This small molecule binds to this protein.
Small molecule (SMILES): CC(=O)N[C@@H]1[C@@H](O)[C@H](O)[C@@H](CO)O[C@H]1O

Binding-site contacts:
Ligand atom C8 contacts residue MET305 of chain 1.A at 3.5 Å (hydrophobic).
Ligand atom C8 contacts residue TRP310 of chain 1.A at 4.0 Å (hydrophobic).
Ligand atom C8 contacts residue ASN304 of chain 1.A at 4.3 Å.
Ligand atom N2 contacts residue ASN304 of chain 1.A at 2.9 Å (h-bond).
Ligand atom C1 contacts residue ASN304 of chain 1.A at 1.4 Å.
Ligand atom N2 contacts residue MET305 of chain 1.A at 4.4 Å.
Ligand atom C5 contacts residue ASN304 of chain 1.A at 3.7 Å.
Ligand atom O5 contacts residue ASN304 of chain 1.A at 2.4 Å (h-bond).
Ligand atom C4 contacts residue ASN304 of chain 1.A at 4.2 Å.
Ligand atom C7 contacts residue MET305 of chain 1.A at 4.0 Å (hydrophobic).
Ligand atom O7 contacts residue GLU294 of chain 1.A at 4.3 Å.
Ligand atom C2 contacts residue ASN304 of chain 1.A at 2.5 Å.
Ligand atom C3 contacts residue ASN304 of chain 1.A at 3.8 Å.
Ligand atom O7 contacts residue ASN304 of chain 1.A at 2.8 Å (h-bond).
Ligand atom C7 contacts residue ASN304 of chain 1.A at 3.0 Å.

Sequence of chain 1.A:
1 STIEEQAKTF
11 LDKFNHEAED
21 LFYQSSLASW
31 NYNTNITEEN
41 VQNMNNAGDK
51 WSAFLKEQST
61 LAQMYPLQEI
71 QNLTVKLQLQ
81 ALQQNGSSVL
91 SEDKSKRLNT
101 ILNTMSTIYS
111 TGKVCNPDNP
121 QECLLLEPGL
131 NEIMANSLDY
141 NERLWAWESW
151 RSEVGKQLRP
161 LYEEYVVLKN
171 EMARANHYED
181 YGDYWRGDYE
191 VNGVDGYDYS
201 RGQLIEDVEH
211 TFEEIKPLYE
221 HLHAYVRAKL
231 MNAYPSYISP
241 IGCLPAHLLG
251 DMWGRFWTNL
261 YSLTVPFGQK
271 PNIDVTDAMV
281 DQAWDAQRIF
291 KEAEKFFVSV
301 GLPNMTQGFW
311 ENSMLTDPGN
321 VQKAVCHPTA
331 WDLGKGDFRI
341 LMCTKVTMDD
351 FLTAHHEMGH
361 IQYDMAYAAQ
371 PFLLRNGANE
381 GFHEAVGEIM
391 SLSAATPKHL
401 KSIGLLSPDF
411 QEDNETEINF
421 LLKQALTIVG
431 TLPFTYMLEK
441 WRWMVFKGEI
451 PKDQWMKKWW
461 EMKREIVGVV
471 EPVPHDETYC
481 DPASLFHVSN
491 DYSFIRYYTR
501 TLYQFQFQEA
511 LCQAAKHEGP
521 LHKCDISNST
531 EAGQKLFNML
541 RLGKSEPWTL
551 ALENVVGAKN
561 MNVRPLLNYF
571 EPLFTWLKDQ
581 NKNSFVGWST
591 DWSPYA